Sequence of chain 1.A:
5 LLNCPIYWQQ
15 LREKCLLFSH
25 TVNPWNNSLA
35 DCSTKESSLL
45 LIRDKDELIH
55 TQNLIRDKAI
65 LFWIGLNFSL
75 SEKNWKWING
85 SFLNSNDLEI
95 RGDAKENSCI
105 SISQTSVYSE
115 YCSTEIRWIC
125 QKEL

Binding-site contacts:
Ligand atom C6 contacts residue LEU45 of chain 1.A at 4.0 Å (hydrophobic).
Ligand atom N2 contacts residue ASN83 of chain 1.A at 2.9 Å (h-bond).
Ligand atom O5 contacts residue LEU45 of chain 1.A at 4.1 Å.
Ligand atom C6 contacts residue TRP81 of chain 1.A at 3.8 Å (hydrophobic).
Ligand atom O5 contacts residue TRP81 of chain 1.A at 4.1 Å.
Ligand atom O6 contacts residue ARG47 of chain 1.A at 3.6 Å (salt-bridge).
Ligand atom O4 contacts residue TRP81 of chain 1.A at 4.3 Å.
Ligand atom C1 contacts residue TRP81 of chain 1.A at 4.3 Å (hydrophobic).
Ligand atom C7 contacts residue ASN83 of chain 1.A at 3.6 Å.
Ligand atom C7 contacts residue SER85 of chain 1.A at 3.8 Å.
Ligand atom O6 contacts residue ILE46 of chain 1.A at 3.6 Å.
Ligand atom C3 contacts residue ASN83 of chain 1.A at 3.7 Å.
Ligand atom C5 contacts residue TRP81 of chain 1.A at 3.8 Å (hydrophobic).
Ligand atom C2 contacts residue SER85 of chain 1.A at 4.0 Å.
Ligand atom C1 contacts residue SER85 of chain 1.A at 4.1 Å.
Ligand atom C4 contacts residue ASN83 of chain 1.A at 4.2 Å.
Ligand atom O6 contacts residue LEU45 of chain 1.A at 3.5 Å.
Ligand atom C6 contacts residue ILE46 of chain 1.A at 3.3 Å (hydrophobic).
Ligand atom C6 contacts residue ARG47 of chain 1.A at 4.0 Å.
Ligand atom C8 contacts residue SER85 of chain 1.A at 3.7 Å.
Ligand atom N2 contacts residue SER85 of chain 1.A at 3.0 Å (h-bond).
Ligand atom O7 contacts residue ASN83 of chain 1.A at 3.8 Å.
Ligand atom C1 contacts residue ASN83 of chain 1.A at 1.4 Å.
Ligand atom C3 contacts residue SER85 of chain 1.A at 4.2 Å.
Ligand atom O5 contacts residue ASN83 of chain 1.A at 2.3 Å (h-bond).
Ligand atom C2 contacts residue ASN83 of chain 1.A at 2.4 Å.
Ligand atom C5 contacts residue ASN83 of chain 1.A at 3.6 Å.

This protein binds this small molecule.
Small molecule (SMILES): CC(=O)N[C@@H]1[C@@H](O)[C@H](O)[C@@H](CO)O[C@H]1O